Binding-site contacts:
Ligand atom O1B contacts residue MG1 of chain 1.I at 2.3 Å.
Ligand atom PG contacts residue ARG55 of chain 1.B at 3.5 Å.
Ligand atom O5' contacts residue LYS241 of chain 1.B at 2.7 Å (salt-bridge).
Ligand atom N9 contacts residue GLU160 of chain 1.B at 3.6 Å.
Ligand atom N7 contacts residue GLU101 of chain 1.B at 3.1 Å (salt-bridge).
Ligand atom O1B contacts residue ASP273 of chain 1.B at 3.3 Å (salt-bridge).
Ligand atom O3G contacts residue TYR38 of chain 1.B at 2.5 Å (h-bond).
Ligand atom O3G contacts residue MG1 of chain 1.I at 3.2 Å.
Ligand atom C3A contacts residue ARG55 of chain 1.B at 3.5 Å.
Ligand atom O2G contacts residue LYS120 of chain 1.B at 2.7 Å (salt-bridge).
Ligand atom N3 contacts residue MSE74 of chain 1.B at 3.5 Å.
Ligand atom O2A contacts residue LYS243 of chain 1.B at 2.7 Å (salt-bridge).
Ligand atom C6 contacts residue VAL231 of chain 1.B at 3.6 Å (hydrophobic).
Ligand atom C2' contacts residue MSE74 of chain 1.B at 3.6 Å.
Ligand atom O3' contacts residue ARG55 of chain 1.B at 3.0 Å (salt-bridge).
Ligand atom O2B contacts residue LYS76 of chain 1.B at 2.8 Å (salt-bridge).
Ligand atom O3B contacts residue TYR38 of chain 1.B at 3.7 Å.
Ligand atom C8 contacts residue GLU101 of chain 1.B at 3.0 Å.
Ligand atom PG contacts residue TYR38 of chain 1.B at 3.4 Å.
Ligand atom O4' contacts residue LYS100 of chain 1.B at 3.0 Å (salt-bridge).
Ligand atom O1A contacts residue LYS100 of chain 1.B at 2.8 Å (salt-bridge).
Ligand atom O2A contacts residue LYS241 of chain 1.B at 2.9 Å (salt-bridge).
Ligand atom O2B contacts residue PHE77 of chain 1.B at 3.6 Å (h-bond).
Ligand atom PA contacts residue LYS241 of chain 1.B at 3.3 Å.
Ligand atom C8 contacts residue GLU160 of chain 1.B at 3.6 Å.
Ligand atom O1G contacts residue ARG55 of chain 1.B at 3.6 Å (salt-bridge).
Ligand atom C1' contacts residue GLU160 of chain 1.B at 3.5 Å.
Ligand atom C2' contacts residue GLU160 of chain 1.B at 3.4 Å.
Ligand atom N3 contacts residue PHE77 of chain 1.B at 3.5 Å.
Ligand atom N6 contacts residue THR99 of chain 1.B at 3.1 Å (h-bond).
Ligand atom O1A contacts residue CA1 of chain 1.J at 2.5 Å.
Ligand atom O5' contacts residue LYS100 of chain 1.B at 3.5 Å (salt-bridge).
Ligand atom O2' contacts residue GLU160 of chain 1.B at 2.5 Å (salt-bridge).
Ligand atom N7 contacts residue LYS100 of chain 1.B at 3.5 Å.
Ligand atom O2B contacts residue LYS241 of chain 1.B at 2.6 Å (salt-bridge).
Ligand atom C3' contacts residue MSE74 of chain 1.B at 3.5 Å.
Ligand atom O2' contacts residue LEU105 of chain 1.B at 3.2 Å.
Ligand atom PA contacts residue LYS100 of chain 1.B at 3.6 Å.
Ligand atom O2G contacts residue ARG55 of chain 1.B at 3.0 Å (salt-bridge).
Ligand atom O3B contacts residue ARG55 of chain 1.B at 2.9 Å (salt-bridge).

Sequence of chain 1.B:
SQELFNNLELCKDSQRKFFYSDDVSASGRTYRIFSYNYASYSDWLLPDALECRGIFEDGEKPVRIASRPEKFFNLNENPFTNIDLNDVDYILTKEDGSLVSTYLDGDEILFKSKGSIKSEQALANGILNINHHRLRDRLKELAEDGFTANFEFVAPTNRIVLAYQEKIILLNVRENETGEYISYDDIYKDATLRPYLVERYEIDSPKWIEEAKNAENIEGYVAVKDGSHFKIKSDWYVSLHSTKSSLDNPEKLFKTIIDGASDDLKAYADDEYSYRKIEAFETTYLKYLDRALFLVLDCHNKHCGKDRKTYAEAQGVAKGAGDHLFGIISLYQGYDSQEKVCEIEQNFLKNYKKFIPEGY

A protein and the small-molecule ligand that binds it are described below.
Small molecule (SMILES): Nc1ncnc2c1ncn2[C@@H]1O[C@H](CO[P](=O)(O)C[P](=O)(O)OP(=O)(O)O)[C@@H](O)[C@H]1O